Binding-site contacts:
Ligand atom C03 contacts residue PRO216 of chain 1.A at 3.4 Å (hydrophobic).
Ligand atom C15 contacts residue ILE218 of chain 1.A at 3.4 Å (hydrophobic).
Ligand atom C15 contacts residue HEM1 of chain 1.B at 3.6 Å.
Ligand atom S01 contacts residue HEM1 of chain 1.B at 3.3 Å (h-bond).
Ligand atom C02 contacts residue HEM1 of chain 1.B at 3.7 Å.
Ligand atom C11 contacts residue GLU243 of chain 1.A at 3.3 Å.
Ligand atom C21 contacts residue HEM1 of chain 1.B at 3.7 Å.
Ligand atom C20 contacts residue HEM1 of chain 1.B at 3.6 Å.
Ligand atom C25 contacts residue TYR357 of chain 1.A at 3.7 Å (hydrophobic).
Ligand atom C14 contacts residue ILE218 of chain 1.A at 3.6 Å (hydrophobic).
Ligand atom C16 contacts residue GLU243 of chain 1.A at 3.5 Å.
Ligand atom C02 contacts residue GLY237 of chain 1.A at 3.0 Å.
Ligand atom C02 contacts residue ASN236 of chain 1.A at 3.4 Å.
Ligand atom N06 contacts residue TRP238 of chain 1.A at 3.0 Å (h-bond).
Ligand atom C13 contacts residue HEM1 of chain 1.B at 3.4 Å.
Ligand atom C17 contacts residue ILE218 of chain 1.A at 3.5 Å (hydrophobic).
Ligand atom C04 contacts residue ILE218 of chain 1.A at 3.5 Å (hydrophobic).
Ligand atom O18 contacts residue HEM1 of chain 1.B at 3.2 Å (h-bond).
Ligand atom C24 contacts residue TYR357 of chain 1.A at 3.6 Å (hydrophobic).
Ligand atom C02 contacts residue PHE235 of chain 1.A at 3.5 Å (hydrophobic).
Ligand atom C03 contacts residue ASN236 of chain 1.A at 3.7 Å.
Ligand atom S21 contacts residue GLN358 of chain 1.A at 3.1 Å (h-bond).
Ligand atom C11 contacts residue HEM1 of chain 1.B at 3.6 Å.
Ligand atom C17 contacts residue HEM1 of chain 1.B at 3.6 Å.
Ligand atom C06 contacts residue GLU243 of chain 1.A at 3.4 Å.
Ligand atom C21 contacts residue H4B1 of chain 1.C at 3.4 Å.
Ligand atom C19 contacts residue HEM1 of chain 1.B at 3.2 Å.
Ligand atom S01 contacts residue GLY237 of chain 1.A at 3.5 Å (h-bond).
Ligand atom C04 contacts residue PRO216 of chain 1.A at 3.5 Å (hydrophobic).
Ligand atom C36 contacts residue TYR357 of chain 1.A at 3.3 Å (hydrophobic).
Ligand atom C03 contacts residue ILE218 of chain 1.A at 3.5 Å (hydrophobic).
Ligand atom N07 contacts residue GLU243 of chain 1.A at 2.5 Å (salt-bridge).
Ligand atom N22 contacts residue HEM1 of chain 1.B at 2.6 Å (h-bond).
Ligand atom C12 contacts residue HEM1 of chain 1.B at 3.5 Å.
Ligand atom C37 contacts residue HEM1 of chain 1.B at 3.7 Å.
Ligand atom N27 contacts residue TYR357 of chain 1.A at 3.4 Å.
Ligand atom N22 contacts residue H4B1 of chain 1.C at 2.8 Å (h-bond).
Ligand atom C03 contacts residue PHE235 of chain 1.A at 3.6 Å (hydrophobic).
Ligand atom C14 contacts residue HEM1 of chain 1.B at 3.5 Å.
Ligand atom N06 contacts residue GLU243 of chain 1.A at 2.9 Å (salt-bridge).

This small molecule binds to this protein.
Small molecule (SMILES): N=C(Nc1cccc(CO[C@@H](CN)COCc2cccc(/N=C(/N)c3cccs3)c2)c1)c1cccs1

Sequence of chain 1.A:
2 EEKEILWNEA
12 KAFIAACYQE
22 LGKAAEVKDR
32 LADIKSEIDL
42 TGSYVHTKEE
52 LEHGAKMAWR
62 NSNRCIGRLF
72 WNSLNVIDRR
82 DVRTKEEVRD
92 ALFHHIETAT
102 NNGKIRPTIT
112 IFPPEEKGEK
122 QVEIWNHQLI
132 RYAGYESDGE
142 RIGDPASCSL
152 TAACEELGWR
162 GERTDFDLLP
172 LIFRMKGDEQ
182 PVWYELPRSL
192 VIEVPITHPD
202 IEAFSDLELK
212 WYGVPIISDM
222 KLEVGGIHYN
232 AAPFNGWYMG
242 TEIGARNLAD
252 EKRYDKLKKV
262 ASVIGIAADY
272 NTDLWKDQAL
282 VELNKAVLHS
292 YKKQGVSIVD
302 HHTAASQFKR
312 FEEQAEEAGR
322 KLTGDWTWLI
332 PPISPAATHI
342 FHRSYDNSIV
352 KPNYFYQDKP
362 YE